Sequence of chain 1.D:
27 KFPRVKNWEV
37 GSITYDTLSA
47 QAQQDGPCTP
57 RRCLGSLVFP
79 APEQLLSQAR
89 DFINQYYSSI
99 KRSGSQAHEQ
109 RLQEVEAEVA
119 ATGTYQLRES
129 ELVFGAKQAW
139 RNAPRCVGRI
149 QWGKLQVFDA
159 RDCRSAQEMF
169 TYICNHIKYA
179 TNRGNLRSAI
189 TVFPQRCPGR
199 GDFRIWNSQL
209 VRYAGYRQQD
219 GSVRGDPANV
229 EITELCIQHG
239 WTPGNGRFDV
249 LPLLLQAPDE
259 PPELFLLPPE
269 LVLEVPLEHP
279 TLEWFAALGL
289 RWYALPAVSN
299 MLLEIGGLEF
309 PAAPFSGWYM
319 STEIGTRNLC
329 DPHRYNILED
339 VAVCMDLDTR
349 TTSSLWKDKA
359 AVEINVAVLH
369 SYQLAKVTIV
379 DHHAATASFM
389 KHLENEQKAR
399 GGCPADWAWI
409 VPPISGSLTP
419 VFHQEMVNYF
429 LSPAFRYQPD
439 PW

Binding-site contacts:
Ligand atom C25 contacts residue HEM1 of chain 1.KA at 3.4 Å.
Ligand atom N02 contacts residue HEM1 of chain 1.KA at 3.5 Å.
Ligand atom C26 contacts residue HEM1 of chain 1.KA at 3.5 Å.
Ligand atom N29 contacts residue HEM1 of chain 1.KA at 3.2 Å (h-bond).
Ligand atom C24 contacts residue HEM1 of chain 1.KA at 3.9 Å.
Ligand atom C03 contacts residue HEM1 of chain 1.KA at 3.2 Å.
Ligand atom C07 contacts residue VAL296 of chain 1.D at 3.4 Å (hydrophobic).
Ligand atom N02 contacts residue TYR317 of chain 1.D at 3.7 Å.
Ligand atom C28 contacts residue M161 of chain 1.MA at 4.0 Å.
Ligand atom C27 contacts residue M161 of chain 1.MA at 3.9 Å.
Ligand atom C02 contacts residue TRP316 of chain 1.D at 3.9 Å (hydrophobic).
Ligand atom C22 contacts residue ARG325 of chain 1.D at 3.8 Å.
Ligand atom C11 contacts residue PHE313 of chain 1.D at 3.9 Å (hydrophobic).
Ligand atom N01 contacts residue GLU321 of chain 1.D at 2.6 Å (salt-bridge).
Ligand atom C22 contacts residue HEM1 of chain 1.KA at 3.3 Å.
Ligand atom C07 contacts residue HEM1 of chain 1.KA at 3.8 Å.
Ligand atom C10 contacts residue HEM1 of chain 1.KA at 3.8 Å.
Ligand atom C02 contacts residue GLU321 of chain 1.D at 3.3 Å.
Ligand atom N01 contacts residue HEM1 of chain 1.KA at 3.7 Å.
Ligand atom C09 contacts residue GLU321 of chain 1.D at 3.3 Å.
Ligand atom C02 contacts residue HEM1 of chain 1.KA at 3.6 Å.
Ligand atom C04 contacts residue HEM1 of chain 1.KA at 3.7 Å.
Ligand atom C05 contacts residue HEM1 of chain 1.KA at 3.9 Å.
Ligand atom C06 contacts residue VAL296 of chain 1.D at 3.4 Å (hydrophobic).
Ligand atom C24 contacts residue ARG325 of chain 1.D at 4.0 Å.
Ligand atom C23 contacts residue HEM1 of chain 1.KA at 3.2 Å.
Ligand atom C09 contacts residue HEM1 of chain 1.KA at 3.9 Å.
Ligand atom N29 contacts residue TYR435 of chain 1.D at 3.1 Å (h-bond).
Ligand atom C03 contacts residue PRO294 of chain 1.D at 4.0 Å (hydrophobic).
Ligand atom N02 contacts residue GLU321 of chain 1.D at 2.5 Å (salt-bridge).
Ligand atom C08 contacts residue HEM1 of chain 1.KA at 4.0 Å.
Ligand atom C10 contacts residue GLU321 of chain 1.D at 3.4 Å.
Ligand atom C11 contacts residue HEM1 of chain 1.KA at 3.2 Å.
Ligand atom N02 contacts residue MET318 of chain 1.D at 3.9 Å.
Ligand atom C06 contacts residue HEM1 of chain 1.KA at 3.7 Å.
Ligand atom C21 contacts residue HEM1 of chain 1.KA at 3.9 Å.
Ligand atom N02 contacts residue PRO294 of chain 1.D at 4.0 Å.
Ligand atom C23 contacts residue TRP407 of chain 1.D at 4.0 Å (hydrophobic).
Ligand atom C23 contacts residue ARG325 of chain 1.D at 3.5 Å.
Ligand atom N02 contacts residue TRP316 of chain 1.D at 2.9 Å (h-bond).

A protein and the small-molecule ligand that binds it are described below.
Small molecule (SMILES): Cc1cc(N)nc2cc(-c3ccc(CCN)cc3)ccc12